The protein below binds the small molecule below.
Small molecule (SMILES): CC(=O)N[C@H]1[C@H](O[C@H]2[C@H](O)[C@@H](NC(C)=O)CO[C@@H]2CO)O[C@H](CO)[C@@H](O)[C@@H]1O

Sequence of chain 1.B:
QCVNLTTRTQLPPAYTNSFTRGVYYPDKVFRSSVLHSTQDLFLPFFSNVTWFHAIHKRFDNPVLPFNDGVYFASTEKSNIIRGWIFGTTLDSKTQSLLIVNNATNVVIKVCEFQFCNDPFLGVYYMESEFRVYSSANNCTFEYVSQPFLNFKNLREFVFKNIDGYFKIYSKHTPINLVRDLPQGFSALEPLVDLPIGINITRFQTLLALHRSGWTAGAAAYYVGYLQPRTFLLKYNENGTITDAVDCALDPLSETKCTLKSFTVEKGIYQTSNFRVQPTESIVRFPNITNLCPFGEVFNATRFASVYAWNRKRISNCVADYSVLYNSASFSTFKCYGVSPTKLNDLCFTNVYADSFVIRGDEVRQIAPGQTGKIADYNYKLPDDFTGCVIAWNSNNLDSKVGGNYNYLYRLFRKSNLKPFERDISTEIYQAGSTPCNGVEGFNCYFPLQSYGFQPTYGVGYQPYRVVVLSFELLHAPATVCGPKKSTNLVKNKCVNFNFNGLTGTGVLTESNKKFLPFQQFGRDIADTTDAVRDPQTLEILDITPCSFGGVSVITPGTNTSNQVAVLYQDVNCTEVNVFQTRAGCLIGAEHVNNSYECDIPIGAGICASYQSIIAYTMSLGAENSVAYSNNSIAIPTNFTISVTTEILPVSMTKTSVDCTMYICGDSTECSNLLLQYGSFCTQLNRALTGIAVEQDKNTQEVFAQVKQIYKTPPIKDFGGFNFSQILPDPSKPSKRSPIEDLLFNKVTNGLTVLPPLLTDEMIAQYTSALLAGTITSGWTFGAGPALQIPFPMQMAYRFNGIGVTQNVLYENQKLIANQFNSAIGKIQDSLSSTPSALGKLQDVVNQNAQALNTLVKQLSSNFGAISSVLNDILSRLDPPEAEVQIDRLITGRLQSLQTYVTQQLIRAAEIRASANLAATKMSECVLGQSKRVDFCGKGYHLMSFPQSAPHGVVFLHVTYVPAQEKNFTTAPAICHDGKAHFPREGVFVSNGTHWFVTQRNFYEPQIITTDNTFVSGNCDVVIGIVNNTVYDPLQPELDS

Binding-site contacts:
Ligand atom C1 contacts residue SER803 of chain 1.B at 3.6 Å.
Ligand atom O5 contacts residue SER803 of chain 1.B at 3.2 Å (h-bond).
Ligand atom C7 contacts residue ASN801 of chain 1.B at 3.7 Å.
Ligand atom C5 contacts residue ASN801 of chain 1.B at 3.6 Å.
Ligand atom C3 contacts residue ASN801 of chain 1.B at 3.8 Å.
Ligand atom O5 contacts residue ASN801 of chain 1.B at 2.3 Å (h-bond).
Ligand atom C6 contacts residue SER803 of chain 1.B at 3.6 Å.
Ligand atom C2 contacts residue ASN801 of chain 1.B at 2.5 Å.
Ligand atom C6 contacts residue GLN804 of chain 1.B at 3.3 Å.
Ligand atom C5 contacts residue SER803 of chain 1.B at 3.3 Å.
Ligand atom O6 contacts residue SER803 of chain 1.B at 4.3 Å.
Ligand atom C4 contacts residue ASN801 of chain 1.B at 4.2 Å.
Ligand atom C5 contacts residue GLN804 of chain 1.B at 4.2 Å.
Ligand atom C1 contacts residue ASN801 of chain 1.B at 1.4 Å.
Ligand atom C8 contacts residue GLN804 of chain 1.B at 4.2 Å.
Ligand atom N2 contacts residue ASN801 of chain 1.B at 3.0 Å (h-bond).
Ligand atom O7 contacts residue ASN801 of chain 1.B at 3.9 Å.
Ligand atom O6 contacts residue GLN804 of chain 1.B at 3.8 Å.